Sequence of chain 1.B:
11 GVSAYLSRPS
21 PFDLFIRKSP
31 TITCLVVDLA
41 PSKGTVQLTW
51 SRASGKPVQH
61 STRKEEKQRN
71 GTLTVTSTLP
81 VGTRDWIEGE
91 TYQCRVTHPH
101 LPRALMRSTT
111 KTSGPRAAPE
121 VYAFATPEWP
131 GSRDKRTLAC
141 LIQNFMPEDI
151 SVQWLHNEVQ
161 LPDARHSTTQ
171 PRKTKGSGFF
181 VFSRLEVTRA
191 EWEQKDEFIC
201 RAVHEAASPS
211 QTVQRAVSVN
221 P

Binding-site contacts:
Ligand atom O7 contacts residue THR74 of chain 1.B at 3.4 Å.
Ligand atom C3 contacts residue VAL37 of chain 1.B at 4.2 Å (hydrophobic).
Ligand atom C1 contacts residue THR72 of chain 1.B at 3.5 Å.
Ligand atom C2 contacts residue THR72 of chain 1.B at 4.2 Å.
Ligand atom C3 contacts residue THR72 of chain 1.B at 4.3 Å.
Ligand atom O7 contacts residue ASN70 of chain 1.B at 4.2 Å.
Ligand atom C1 contacts residue TYR15 of chain 1.B at 3.8 Å (hydrophobic).
Ligand atom O5 contacts residue VAL37 of chain 1.B at 4.2 Å.
Ligand atom O5 contacts residue LEU35 of chain 1.B at 3.8 Å.
Ligand atom O6 contacts residue TYR15 of chain 1.B at 4.2 Å.
Ligand atom C6 contacts residue GLN68 of chain 1.B at 4.2 Å.
Ligand atom O6 contacts residue VAL37 of chain 1.B at 4.0 Å.
Ligand atom O4 contacts residue SER17 of chain 1.B at 4.1 Å.
Ligand atom O5 contacts residue ASN70 of chain 1.B at 2.3 Å (h-bond).
Ligand atom C5 contacts residue ASN70 of chain 1.B at 3.6 Å.
Ligand atom C6 contacts residue TYR15 of chain 1.B at 3.6 Å (hydrophobic).
Ligand atom O3 contacts residue VAL37 of chain 1.B at 4.1 Å.
Ligand atom C7 contacts residue LEU39 of chain 1.B at 4.2 Å (hydrophobic).
Ligand atom C3 contacts residue TYR15 of chain 1.B at 3.9 Å (hydrophobic).
Ligand atom C6 contacts residue LEU35 of chain 1.B at 4.1 Å (hydrophobic).
Ligand atom O3 contacts residue LEU35 of chain 1.B at 3.6 Å.
Ligand atom N2 contacts residue LEU39 of chain 1.B at 4.0 Å.
Ligand atom C1 contacts residue LEU35 of chain 1.B at 4.2 Å (hydrophobic).
Ligand atom C4 contacts residue ASN70 of chain 1.B at 4.2 Å.
Ligand atom C3 contacts residue ASN70 of chain 1.B at 3.7 Å.
Ligand atom C5 contacts residue LEU35 of chain 1.B at 3.9 Å (hydrophobic).
Ligand atom C5 contacts residue GLN68 of chain 1.B at 3.9 Å.
Ligand atom O7 contacts residue LEU35 of chain 1.B at 3.9 Å.
Ligand atom O5 contacts residue TYR15 of chain 1.B at 3.6 Å.
Ligand atom O4 contacts residue TYR15 of chain 1.B at 4.2 Å.
Ligand atom C1 contacts residue GLN68 of chain 1.B at 4.3 Å.
Ligand atom O5 contacts residue GLN68 of chain 1.B at 4.1 Å.
Ligand atom N2 contacts residue ASN70 of chain 1.B at 2.9 Å (h-bond).
Ligand atom N2 contacts residue THR72 of chain 1.B at 4.0 Å.
Ligand atom O6 contacts residue GLN68 of chain 1.B at 3.4 Å (h-bond).
Ligand atom C7 contacts residue ASN70 of chain 1.B at 3.7 Å.
Ligand atom O6 contacts residue TYR15 of chain 1.B at 2.8 Å (h-bond).
Ligand atom C8 contacts residue LEU39 of chain 1.B at 3.8 Å (hydrophobic).
Ligand atom C2 contacts residue ASN70 of chain 1.B at 2.5 Å.
Ligand atom C1 contacts residue ASN70 of chain 1.B at 1.4 Å.

This small molecule binds to this protein.
Small molecule (SMILES): CC(=O)N[C@H]1[C@H](O[C@H]2[C@H](O)[C@@H](NC(C)=O)CO[C@@H]2CO)O[C@H](CO)[C@@H](O[C@@H]2O[C@H](CO[C@H]3O[C@H](CO)[C@@H](O)[C@H](O)[C@@H]3O)[C@@H](O)[C@H](O[C@H]3O[C@H](CO)[C@@H](O)[C@H](O)[C@@H]3O)[C@@H]2O)[C@@H]1O